Sequence of chain 1.A:
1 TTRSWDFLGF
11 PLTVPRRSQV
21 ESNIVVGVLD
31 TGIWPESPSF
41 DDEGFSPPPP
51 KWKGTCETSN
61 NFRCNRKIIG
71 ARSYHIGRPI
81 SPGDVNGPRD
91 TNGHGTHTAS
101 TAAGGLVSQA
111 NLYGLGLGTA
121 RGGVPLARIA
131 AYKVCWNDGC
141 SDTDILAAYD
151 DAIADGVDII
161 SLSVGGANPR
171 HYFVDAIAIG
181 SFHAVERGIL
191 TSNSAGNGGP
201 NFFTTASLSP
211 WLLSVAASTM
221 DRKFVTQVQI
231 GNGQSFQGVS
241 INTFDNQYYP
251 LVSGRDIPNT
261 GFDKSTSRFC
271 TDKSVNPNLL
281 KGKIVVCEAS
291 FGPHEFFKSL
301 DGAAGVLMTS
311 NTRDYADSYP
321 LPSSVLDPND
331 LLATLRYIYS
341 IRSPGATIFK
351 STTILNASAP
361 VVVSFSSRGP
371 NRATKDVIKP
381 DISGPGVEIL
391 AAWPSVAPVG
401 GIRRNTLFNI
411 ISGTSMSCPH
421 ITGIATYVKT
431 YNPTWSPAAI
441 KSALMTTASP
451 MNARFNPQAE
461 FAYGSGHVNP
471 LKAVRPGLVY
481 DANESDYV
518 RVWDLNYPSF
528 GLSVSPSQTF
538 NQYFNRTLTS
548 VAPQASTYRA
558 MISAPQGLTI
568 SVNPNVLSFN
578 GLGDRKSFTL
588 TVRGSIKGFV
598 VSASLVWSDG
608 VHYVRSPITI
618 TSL

Binding-site contacts:
Ligand atom C2 contacts residue SER415 of chain 1.A at 4.4 Å.
Ligand atom O2P contacts residue SER163 of chain 1.A at 4.1 Å.
Ligand atom C3 contacts residue GLY413 of chain 1.A at 4.3 Å.
Ligand atom C3' contacts residue THR414 of chain 1.A at 4.0 Å.
Ligand atom O1P contacts residue SER415 of chain 1.A at 2.7 Å (h-bond).
Ligand atom O3P contacts residue GLY413 of chain 1.A at 3.1 Å.
Ligand atom O2P contacts residue SER194 of chain 1.A at 4.3 Å.
Ligand atom O2P contacts residue HIS94 of chain 1.A at 4.2 Å.
Ligand atom O3P contacts residue SER415 of chain 1.A at 2.5 Å (h-bond).
Ligand atom C1 contacts residue MET416 of chain 1.A at 3.8 Å (hydrophobic).
Ligand atom P contacts residue SER415 of chain 1.A at 1.6 Å.
Ligand atom C3 contacts residue SER412 of chain 1.A at 3.1 Å.
Ligand atom O3P contacts residue SER412 of chain 1.A at 4.4 Å.
Ligand atom C1' contacts residue ASN197 of chain 1.A at 3.2 Å.
Ligand atom O3P contacts residue THR414 of chain 1.A at 3.1 Å (h-bond).
Ligand atom C1' contacts residue SER415 of chain 1.A at 3.9 Å.
Ligand atom P contacts residue GLY413 of chain 1.A at 4.4 Å.
Ligand atom C3' contacts residue GLY165 of chain 1.A at 3.6 Å.
Ligand atom C1 contacts residue HIS94 of chain 1.A at 3.3 Å.
Ligand atom P contacts residue THR414 of chain 1.A at 4.4 Å.
Ligand atom C3' contacts residue ASN197 of chain 1.A at 4.5 Å.
Ligand atom C3' contacts residue SER415 of chain 1.A at 4.5 Å.
Ligand atom C1' contacts residue SER194 of chain 1.A at 4.3 Å.
Ligand atom O3P contacts residue ASN197 of chain 1.A at 2.6 Å (h-bond).
Ligand atom P contacts residue ASN197 of chain 1.A at 3.5 Å.
Ligand atom C3 contacts residue SER415 of chain 1.A at 4.0 Å.
Ligand atom P contacts residue HIS94 of chain 1.A at 3.7 Å.
Ligand atom C1' contacts residue THR414 of chain 1.A at 4.1 Å.
Ligand atom C3 contacts residue MET416 of chain 1.A at 3.9 Å (hydrophobic).
Ligand atom C1 contacts residue SER412 of chain 1.A at 4.3 Å.
Ligand atom C3' contacts residue VAL164 of chain 1.A at 4.2 Å (hydrophobic).
Ligand atom C3' contacts residue SER194 of chain 1.A at 3.4 Å.
Ligand atom O1P contacts residue HIS94 of chain 1.A at 3.5 Å (h-bond).
Ligand atom C2 contacts residue HIS94 of chain 1.A at 3.3 Å.
Ligand atom O2P contacts residue ASN197 of chain 1.A at 3.9 Å.
Ligand atom C2' contacts residue ASN197 of chain 1.A at 3.3 Å.
Ligand atom C1 contacts residue SER415 of chain 1.A at 3.1 Å.
Ligand atom O2P contacts residue SER415 of chain 1.A at 2.6 Å (h-bond).
Ligand atom C3 contacts residue ASN197 of chain 1.A at 4.2 Å.
Ligand atom O1P contacts residue ASN197 of chain 1.A at 3.7 Å.

The protein below binds the small molecule below.
Small molecule (SMILES): CC(C)O[PH](=O)OC(C)C